Sequence of chain 10.A:
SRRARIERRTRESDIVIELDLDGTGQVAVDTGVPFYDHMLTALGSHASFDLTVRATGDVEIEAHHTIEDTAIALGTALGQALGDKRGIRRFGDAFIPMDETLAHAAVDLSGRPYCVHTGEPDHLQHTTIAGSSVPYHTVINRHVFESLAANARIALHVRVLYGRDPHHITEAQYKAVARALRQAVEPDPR

Binding-site contacts:
Ligand atom N2 contacts residue HIS183 of chain 18.A at 3.4 Å (h-bond).
Ligand atom N1 contacts residue HIS80 of chain 10.A at 4.2 Å.
Ligand atom C3 contacts residue GLU83 of chain 10.A at 3.6 Å.
Ligand atom C4 contacts residue HIS183 of chain 18.A at 3.7 Å.
Ligand atom N3 contacts residue HIS182 of chain 18.A at 3.2 Å (h-bond).
Ligand atom N3 contacts residue GLU186 of chain 18.A at 3.1 Å (salt-bridge).
Ligand atom N1 contacts residue ASP84 of chain 10.A at 4.2 Å.
Ligand atom C4 contacts residue MN1 of chain 18.C at 3.3 Å.
Ligand atom N3 contacts residue MET113 of chain 18.A at 3.4 Å.
Ligand atom N2 contacts residue MN1 of chain 18.C at 4.3 Å.
Ligand atom C4 contacts residue MN1 of chain 10.B at 3.2 Å.
Ligand atom S1 contacts residue GLU83 of chain 10.A at 3.5 Å (salt-bridge).
Ligand atom N3 contacts residue MN1 of chain 18.C at 2.2 Å.
Ligand atom C4 contacts residue MET113 of chain 18.A at 3.6 Å (hydrophobic).
Ligand atom N2 contacts residue HIS79 of chain 10.A at 3.0 Å (h-bond).
Ligand atom N2 contacts residue MN1 of chain 10.B at 2.2 Å.
Ligand atom C3 contacts residue MN1 of chain 18.C at 4.2 Å.
Ligand atom N4 contacts residue HIS80 of chain 10.A at 3.3 Å (h-bond).
Ligand atom C3 contacts residue MET113 of chain 18.A at 3.4 Å (hydrophobic).
Ligand atom N3 contacts residue HIS80 of chain 10.A at 2.9 Å (h-bond).
Ligand atom C4 contacts residue GLU83 of chain 10.A at 4.2 Å.
Ligand atom C4 contacts residue HIS80 of chain 10.A at 3.6 Å.
Ligand atom N4 contacts residue GLU186 of chain 18.A at 3.8 Å.
Ligand atom N2 contacts residue GLU83 of chain 10.A at 3.2 Å (salt-bridge).
Ligand atom N2 contacts residue MET113 of chain 18.A at 3.6 Å.
Ligand atom C2 contacts residue ARG127 of chain 15.A at 3.5 Å.
Ligand atom N2 contacts residue HIS80 of chain 10.A at 4.1 Å.
Ligand atom C3 contacts residue MN1 of chain 10.B at 3.2 Å.
Ligand atom C4 contacts residue HIS79 of chain 10.A at 3.1 Å.
Ligand atom C3 contacts residue HIS80 of chain 10.A at 4.0 Å.
Ligand atom C4 contacts residue HIS182 of chain 18.A at 3.4 Å.
Ligand atom C4 contacts residue GLU186 of chain 18.A at 4.0 Å.
Ligand atom N4 contacts residue MN1 of chain 18.C at 3.0 Å.
Ligand atom C1 contacts residue GLU27 of chain 10.A at 4.1 Å.
Ligand atom N4 contacts residue MET113 of chain 18.A at 3.2 Å.
Ligand atom S1 contacts residue MN1 of chain 10.B at 3.8 Å.
Ligand atom C3 contacts residue HIS79 of chain 10.A at 4.2 Å.
Ligand atom N1 contacts residue GLU27 of chain 10.A at 3.7 Å.
Ligand atom S1 contacts residue ARG127 of chain 15.A at 3.5 Å.
Ligand atom S1 contacts residue MET113 of chain 18.A at 4.3 Å.

Sequence of chain 15.A:
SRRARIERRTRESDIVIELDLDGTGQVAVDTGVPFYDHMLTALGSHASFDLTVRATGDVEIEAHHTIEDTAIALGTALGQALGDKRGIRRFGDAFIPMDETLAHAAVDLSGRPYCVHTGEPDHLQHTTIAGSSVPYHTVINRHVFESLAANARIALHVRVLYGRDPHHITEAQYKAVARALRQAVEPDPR

A small-molecule ligand and the protein it binds are described below.
Small molecule (SMILES): NCCSc1ncn[nH]1

Sequence of chain 18.A:
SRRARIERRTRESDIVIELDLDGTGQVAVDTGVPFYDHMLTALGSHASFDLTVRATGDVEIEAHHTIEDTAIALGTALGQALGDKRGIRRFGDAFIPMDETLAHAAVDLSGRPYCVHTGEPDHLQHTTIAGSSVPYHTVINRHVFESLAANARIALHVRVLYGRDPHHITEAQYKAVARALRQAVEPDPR